The small molecule below binds the protein below.
Small molecule (SMILES): Nc1ncnc2c1ncn2[C@@H]1C[C@@H](O)[C@@H](COP(=O)(O)O)O1

Binding-site contacts:
Ligand atom O3' contacts residue ILE420 of chain 31.A at 4.2 Å.
Ligand atom O3' contacts residue GLU215 of chain 31.A at 3.5 Å (salt-bridge).
Ligand atom N7 contacts residue VAL217 of chain 31.A at 3.7 Å.
Ligand atom C8 contacts residue PRO429 of chain 31.A at 4.3 Å (hydrophobic).
Ligand atom C1' contacts residue GLY437 of chain 31.A at 3.3 Å.
Ligand atom O1P contacts residue HIS426 of chain 31.A at 2.7 Å (h-bond).
Ligand atom O1P contacts residue LYS439 of chain 31.A at 2.6 Å.
Ligand atom C2' contacts residue GLU215 of chain 31.A at 3.6 Å.
Ligand atom N7 contacts residue PRO218 of chain 31.A at 4.0 Å.
Ligand atom O5' contacts residue LYS439 of chain 31.A at 3.8 Å.
Ligand atom C6 contacts residue SER430 of chain 31.A at 4.2 Å.
Ligand atom P contacts residue LYS439 of chain 31.A at 3.3 Å.
Ligand atom N9 contacts residue PRO218 of chain 31.A at 4.2 Å.
Ligand atom O3' contacts residue LYS439 of chain 31.A at 3.5 Å.
Ligand atom O3P contacts residue LYS439 of chain 31.A at 2.9 Å.
Ligand atom N6 contacts residue SER430 of chain 31.A at 3.7 Å.
Ligand atom N9 contacts residue VAL217 of chain 31.A at 4.3 Å.
Ligand atom C4 contacts residue PRO218 of chain 31.A at 4.1 Å (hydrophobic).
Ligand atom C6 contacts residue PRO218 of chain 31.A at 4.2 Å (hydrophobic).
Ligand atom C2' contacts residue ASP216 of chain 31.A at 4.3 Å.
Ligand atom C8 contacts residue VAL217 of chain 31.A at 3.5 Å (hydrophobic).
Ligand atom C8 contacts residue GLY437 of chain 31.A at 2.8 Å.
Ligand atom N1 contacts residue HIS428 of chain 31.A at 3.3 Å.
Ligand atom C5 contacts residue PRO218 of chain 31.A at 4.0 Å (hydrophobic).
Ligand atom N3 contacts residue PRO429 of chain 31.A at 4.4 Å.
Ligand atom O2P contacts residue HIS426 of chain 31.A at 3.6 Å.
Ligand atom N6 contacts residue HIS428 of chain 31.A at 4.0 Å.
Ligand atom O3' contacts residue GLY437 of chain 31.A at 3.9 Å.
Ligand atom C6 contacts residue HIS428 of chain 31.A at 4.2 Å.
Ligand atom N9 contacts residue PRO429 of chain 31.A at 4.3 Å.
Ligand atom C8 contacts residue PRO218 of chain 31.A at 4.2 Å (hydrophobic).
Ligand atom C2' contacts residue GLY437 of chain 31.A at 2.8 Å.
Ligand atom N9 contacts residue GLY437 of chain 31.A at 3.3 Å (h-bond).
Ligand atom C3' contacts residue GLY437 of chain 31.A at 3.9 Å.
Ligand atom C3' contacts residue GLU215 of chain 31.A at 3.3 Å.
Ligand atom C2 contacts residue HIS428 of chain 31.A at 3.8 Å.
Ligand atom N7 contacts residue GLY437 of chain 31.A at 3.5 Å (h-bond).
Ligand atom P contacts residue HIS426 of chain 31.A at 3.9 Å.
Ligand atom N6 contacts residue ASP407 of chain 31.A at 3.6 Å (salt-bridge).
Ligand atom N7 contacts residue PRO429 of chain 31.A at 4.3 Å.

Sequence of chain 31.A:
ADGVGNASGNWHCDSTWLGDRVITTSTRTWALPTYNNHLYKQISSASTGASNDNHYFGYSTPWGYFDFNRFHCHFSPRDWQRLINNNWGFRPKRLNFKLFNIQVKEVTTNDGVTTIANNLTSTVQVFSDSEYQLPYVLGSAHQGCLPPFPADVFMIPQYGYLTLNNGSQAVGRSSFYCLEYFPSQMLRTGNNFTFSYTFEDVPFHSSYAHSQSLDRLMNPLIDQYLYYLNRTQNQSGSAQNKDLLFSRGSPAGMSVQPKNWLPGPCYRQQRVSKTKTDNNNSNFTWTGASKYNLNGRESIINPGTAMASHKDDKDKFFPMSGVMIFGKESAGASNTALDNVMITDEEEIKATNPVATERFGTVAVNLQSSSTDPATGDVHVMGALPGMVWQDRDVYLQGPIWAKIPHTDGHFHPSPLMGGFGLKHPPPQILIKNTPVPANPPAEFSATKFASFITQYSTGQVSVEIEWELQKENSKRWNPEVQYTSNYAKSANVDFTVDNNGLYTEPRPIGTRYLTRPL